Binding-site contacts:
Ligand atom C2 contacts residue TRP102 of chain 1.A at 3.6 Å (hydrophobic).
Ligand atom O5 contacts residue ASP46 of chain 1.A at 3.6 Å (salt-bridge).
Ligand atom O2 contacts residue GLN156 of chain 1.A at 3.7 Å.
Ligand atom C3 contacts residue TRP102 of chain 1.A at 3.8 Å (hydrophobic).
Ligand atom O3 contacts residue ASN327 of chain 1.A at 3.1 Å (h-bond).
Ligand atom O4 contacts residue SER398 of chain 1.A at 3.4 Å.
Ligand atom O3 contacts residue ASN324 of chain 1.A at 3.1 Å (h-bond).
Ligand atom C2 contacts residue GLN156 of chain 1.A at 3.4 Å.
Ligand atom O3 contacts residue GLN156 of chain 1.A at 2.6 Å (h-bond).
Ligand atom O5 contacts residue TRP286 of chain 1.A at 3.4 Å.
Ligand atom C4 contacts residue TRP286 of chain 1.A at 3.7 Å (hydrophobic).
Ligand atom O4 contacts residue ASP400 of chain 1.A at 2.6 Å (salt-bridge).
Ligand atom O4 contacts residue TYR44 of chain 1.A at 3.8 Å.
Ligand atom C3 contacts residue ASP400 of chain 1.A at 3.6 Å.
Ligand atom O4 contacts residue TRP102 of chain 1.A at 3.2 Å (h-bond).
Ligand atom O2 contacts residue ARG153 of chain 1.A at 2.9 Å (salt-bridge).
Ligand atom C5 contacts residue SER398 of chain 1.A at 3.7 Å.
Ligand atom C1 contacts residue ASP46 of chain 1.A at 3.1 Å.
Ligand atom C5 contacts residue ASN324 of chain 1.A at 3.8 Å.
Ligand atom O3 contacts residue ASP400 of chain 1.A at 2.6 Å (salt-bridge).
Ligand atom O2 contacts residue TYR44 of chain 1.A at 2.9 Å (h-bond).
Ligand atom O3 contacts residue GLN401 of chain 1.A at 2.9 Å (h-bond).
Ligand atom O1 contacts residue ASP46 of chain 1.A at 2.6 Å (salt-bridge).
Ligand atom O5 contacts residue TRP102 of chain 1.A at 3.8 Å.
Ligand atom O4 contacts residue TRP204 of chain 1.A at 3.5 Å.
Ligand atom C3 contacts residue GLN156 of chain 1.A at 3.5 Å.
Ligand atom O1 contacts residue ARG153 of chain 1.A at 3.5 Å (salt-bridge).
Ligand atom C1 contacts residue ARG153 of chain 1.A at 3.6 Å.
Ligand atom C4 contacts residue SER398 of chain 1.A at 3.8 Å.
Ligand atom O1 contacts residue TRP286 of chain 1.A at 3.7 Å.
Ligand atom C4 contacts residue ASP400 of chain 1.A at 3.4 Å.
Ligand atom O2 contacts residue ASN327 of chain 1.A at 2.6 Å (h-bond).
Ligand atom C3 contacts residue TRP204 of chain 1.A at 3.6 Å (hydrophobic).
Ligand atom O5 contacts residue ASN324 of chain 1.A at 3.0 Å (h-bond).
Ligand atom O2 contacts residue TRP204 of chain 1.A at 3.7 Å.
Ligand atom O2 contacts residue TRP102 of chain 1.A at 3.6 Å.
Ligand atom O3 contacts residue TRP102 of chain 1.A at 3.0 Å (h-bond).
Ligand atom C5 contacts residue TRP286 of chain 1.A at 3.8 Å (hydrophobic).
Ligand atom C5 contacts residue TYR44 of chain 1.A at 3.5 Å (hydrophobic).
Ligand atom C2 contacts residue ASN327 of chain 1.A at 3.6 Å.

The small molecule below binds the protein below.
Small molecule (SMILES): O[C@@H]1[C@@H](O)[C@H](O[C@@H]2CO[C@@H](O)[C@H](O)[C@H]2O)OC[C@H]1O

Sequence of chain 1.A:
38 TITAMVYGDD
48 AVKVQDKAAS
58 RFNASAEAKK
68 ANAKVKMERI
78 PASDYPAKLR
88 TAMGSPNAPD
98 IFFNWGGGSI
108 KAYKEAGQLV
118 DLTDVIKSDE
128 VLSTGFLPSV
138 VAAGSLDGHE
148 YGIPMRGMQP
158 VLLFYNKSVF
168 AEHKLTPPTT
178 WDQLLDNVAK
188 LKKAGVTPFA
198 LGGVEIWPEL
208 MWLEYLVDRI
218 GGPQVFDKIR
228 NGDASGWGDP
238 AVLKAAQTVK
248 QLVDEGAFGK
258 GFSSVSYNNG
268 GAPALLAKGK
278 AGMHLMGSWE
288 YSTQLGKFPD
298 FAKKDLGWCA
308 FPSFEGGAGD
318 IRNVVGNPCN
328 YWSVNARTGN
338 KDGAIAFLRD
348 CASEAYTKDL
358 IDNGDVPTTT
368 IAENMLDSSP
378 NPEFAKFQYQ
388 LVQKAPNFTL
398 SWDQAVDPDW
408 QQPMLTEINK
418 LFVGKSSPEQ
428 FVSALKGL